Sequence of chain 2.A:
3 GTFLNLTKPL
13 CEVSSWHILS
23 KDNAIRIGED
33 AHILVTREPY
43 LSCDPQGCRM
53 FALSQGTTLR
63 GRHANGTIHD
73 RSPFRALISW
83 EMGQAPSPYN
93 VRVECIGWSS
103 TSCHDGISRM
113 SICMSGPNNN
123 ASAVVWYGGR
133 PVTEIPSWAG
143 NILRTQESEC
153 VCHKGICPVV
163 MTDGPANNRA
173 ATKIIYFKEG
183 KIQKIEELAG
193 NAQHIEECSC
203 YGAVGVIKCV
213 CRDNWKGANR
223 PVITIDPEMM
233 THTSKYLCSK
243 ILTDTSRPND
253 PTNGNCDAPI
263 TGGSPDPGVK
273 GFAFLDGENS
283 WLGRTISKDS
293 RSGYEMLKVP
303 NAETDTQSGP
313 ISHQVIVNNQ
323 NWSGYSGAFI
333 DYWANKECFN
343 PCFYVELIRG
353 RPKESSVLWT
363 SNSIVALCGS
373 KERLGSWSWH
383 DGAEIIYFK

Sequence of chain 4.A:
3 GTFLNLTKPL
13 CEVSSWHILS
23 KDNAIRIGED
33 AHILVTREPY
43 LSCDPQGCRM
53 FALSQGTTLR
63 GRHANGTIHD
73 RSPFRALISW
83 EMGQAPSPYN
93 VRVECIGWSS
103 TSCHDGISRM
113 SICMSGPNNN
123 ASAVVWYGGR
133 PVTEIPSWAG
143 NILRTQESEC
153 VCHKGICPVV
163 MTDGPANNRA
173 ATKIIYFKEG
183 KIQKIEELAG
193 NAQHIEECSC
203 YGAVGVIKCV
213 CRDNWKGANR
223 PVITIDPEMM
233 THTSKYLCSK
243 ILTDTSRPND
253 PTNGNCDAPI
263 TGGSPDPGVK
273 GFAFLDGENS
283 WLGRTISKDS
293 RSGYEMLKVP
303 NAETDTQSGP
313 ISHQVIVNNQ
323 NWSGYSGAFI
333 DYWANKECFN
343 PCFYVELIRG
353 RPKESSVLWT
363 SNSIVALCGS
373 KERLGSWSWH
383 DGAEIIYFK

Binding-site contacts:
Ligand atom C8 contacts residue ASN67 of chain 4.A at 4.5 Å.
Ligand atom O7 contacts residue ASN67 of chain 4.A at 3.2 Å (h-bond).
Ligand atom C2 contacts residue TYR389 of chain 2.A at 4.2 Å (hydrophobic).
Ligand atom C1 contacts residue LEU360 of chain 4.A at 4.4 Å (hydrophobic).
Ligand atom C8 contacts residue LEU360 of chain 4.A at 3.5 Å (hydrophobic).
Ligand atom O5 contacts residue ASN67 of chain 4.A at 2.3 Å (h-bond).
Ligand atom C1 contacts residue TYR389 of chain 2.A at 4.0 Å (hydrophobic).
Ligand atom N2 contacts residue LEU360 of chain 4.A at 3.8 Å.
Ligand atom C7 contacts residue LEU360 of chain 4.A at 3.8 Å (hydrophobic).
Ligand atom C7 contacts residue ARG64 of chain 4.A at 3.6 Å.
Ligand atom O7 contacts residue ARG64 of chain 4.A at 3.0 Å (salt-bridge).
Ligand atom C7 contacts residue ASN67 of chain 4.A at 3.3 Å.
Ligand atom O7 contacts residue TYR389 of chain 2.A at 3.3 Å.
Ligand atom C1 contacts residue ASN67 of chain 4.A at 1.4 Å.
Ligand atom C5 contacts residue ASN67 of chain 4.A at 3.6 Å.
Ligand atom C2 contacts residue ASN67 of chain 4.A at 2.4 Å.
Ligand atom C7 contacts residue TYR389 of chain 2.A at 4.5 Å (hydrophobic).
Ligand atom C3 contacts residue ASN67 of chain 4.A at 3.8 Å.
Ligand atom N2 contacts residue ASN67 of chain 4.A at 2.9 Å (h-bond).
Ligand atom C8 contacts residue ARG64 of chain 4.A at 3.6 Å.
Ligand atom O5 contacts residue TYR389 of chain 2.A at 4.2 Å.
Ligand atom C4 contacts residue ASN67 of chain 4.A at 4.2 Å.

The small molecule below binds the protein below.
Small molecule (SMILES): CC(=O)N[C@H]1[C@H](O[C@H]2[C@H](O)[C@@H](NC(C)=O)CO[C@@H]2CO)O[C@H](CO)[C@@H](O[C@@H]2O[C@H](CO)[C@@H](O)[C@H](O)[C@@H]2O)[C@@H]1O